Binding-site contacts:
Ligand atom O4' contacts residue ASP173 of chain 1.B at 3.3 Å.
Ligand atom O6 contacts residue CYS365 of chain 1.B at 3.3 Å.
Ligand atom O1A contacts residue LYS53 of chain 1.B at 3.4 Å (salt-bridge).
Ligand atom S1G contacts residue LEU203 of chain 1.B at 3.4 Å.
Ligand atom C4 contacts residue VAL367 of chain 1.B at 3.5 Å (hydrophobic).
Ligand atom O3B contacts residue GLU50 of chain 1.B at 2.8 Å (salt-bridge).
Ligand atom O2G contacts residue THR204 of chain 1.B at 2.6 Å (h-bond).
Ligand atom O1A contacts residue GLY52 of chain 1.B at 3.0 Å.
Ligand atom O3' contacts residue ASP173 of chain 1.B at 3.6 Å.
Ligand atom O2B contacts residue SER54 of chain 1.B at 2.8 Å (h-bond).
Ligand atom O1A contacts residue THR55 of chain 1.B at 2.5 Å (h-bond).
Ligand atom O3G contacts residue ALA48 of chain 1.B at 3.6 Å (h-bond).
Ligand atom S1G contacts residue GLU50 of chain 1.B at 3.6 Å.
Ligand atom N2 contacts residue ASP295 of chain 1.B at 2.9 Å (salt-bridge).
Ligand atom N7 contacts residue ASN292 of chain 1.B at 3.0 Å (h-bond).
Ligand atom O3' contacts residue ARG199 of chain 1.B at 2.9 Å (salt-bridge).
Ligand atom O5' contacts residue THR55 of chain 1.B at 3.3 Å (h-bond).
Ligand atom O2' contacts residue ARG199 of chain 1.B at 3.0 Å (salt-bridge).
Ligand atom C2 contacts residue ASP295 of chain 1.B at 3.6 Å.
Ligand atom O1B contacts residue GLY52 of chain 1.B at 2.9 Å (h-bond).
Ligand atom N1 contacts residue ASP295 of chain 1.B at 2.9 Å (salt-bridge).
Ligand atom O2' contacts residue LEU198 of chain 1.B at 3.0 Å (h-bond).
Ligand atom O6 contacts residue ASN292 of chain 1.B at 3.2 Å (h-bond).
Ligand atom PA contacts residue THR55 of chain 1.B at 3.5 Å.
Ligand atom O3G contacts residue GLY49 of chain 1.B at 3.5 Å.
Ligand atom O3A contacts residue GLU50 of chain 1.B at 3.5 Å.
Ligand atom O6 contacts residue ALA366 of chain 1.B at 3.2 Å (h-bond).
Ligand atom O3G contacts residue LYS53 of chain 1.B at 2.8 Å (salt-bridge).
Ligand atom O1B contacts residue LYS53 of chain 1.B at 2.8 Å (salt-bridge).
Ligand atom O6 contacts residue ASP295 of chain 1.B at 3.4 Å (salt-bridge).
Ligand atom O2B contacts residue MG1 of chain 1.Q at 2.7 Å.
Ligand atom O2G contacts residue MG1 of chain 1.Q at 2.6 Å.
Ligand atom C6 contacts residue LYS293 of chain 1.B at 3.6 Å.
Ligand atom O1A contacts residue SER54 of chain 1.B at 3.3 Å (h-bond).
Ligand atom O2A contacts residue SER54 of chain 1.B at 3.5 Å.
Ligand atom O1B contacts residue SER51 of chain 1.B at 3.3 Å (h-bond).
Ligand atom N7 contacts residue ALA366 of chain 1.B at 3.6 Å.
Ligand atom O3G contacts residue GLY226 of chain 1.B at 2.7 Å (h-bond).
Ligand atom O6 contacts residue LYS293 of chain 1.B at 3.2 Å (salt-bridge).
Ligand atom O3A contacts residue GLY52 of chain 1.B at 3.3 Å (h-bond).

A protein and the small-molecule ligand that binds it are described below.
Small molecule (SMILES): Nc1nc2c(ncn2[C@@H]2O[C@H](CO[P](=O)(O)O[P](=O)(O)OP(O)(O)=S)[C@@H](O)[C@H]2O)c(=O)[nH]1

Sequence of chain 1.B:
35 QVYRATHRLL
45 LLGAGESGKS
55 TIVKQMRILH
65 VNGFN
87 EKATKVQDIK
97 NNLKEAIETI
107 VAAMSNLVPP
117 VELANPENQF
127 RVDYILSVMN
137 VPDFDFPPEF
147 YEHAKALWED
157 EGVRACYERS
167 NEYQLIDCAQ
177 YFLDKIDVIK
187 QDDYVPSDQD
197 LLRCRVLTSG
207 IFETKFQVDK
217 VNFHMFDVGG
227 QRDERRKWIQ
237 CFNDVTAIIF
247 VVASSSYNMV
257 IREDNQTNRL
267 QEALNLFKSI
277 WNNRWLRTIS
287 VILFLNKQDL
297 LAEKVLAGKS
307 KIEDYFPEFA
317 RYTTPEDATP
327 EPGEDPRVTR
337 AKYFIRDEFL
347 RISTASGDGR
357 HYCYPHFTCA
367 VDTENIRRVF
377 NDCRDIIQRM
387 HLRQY